Binding-site contacts:
Ligand atom CAQ contacts residue Y011 of chain 1.JA at 3.7 Å.
Ligand atom CAD contacts residue SER90 of chain 1.B at 3.9 Å.
Ligand atom CAR contacts residue SER90 of chain 1.B at 4.2 Å.
Ligand atom CAO contacts residue Y011 of chain 1.JA at 4.3 Å.
Ligand atom CAM contacts residue TYR199 of chain 1.B at 3.3 Å (hydrophobic).
Ligand atom OAG contacts residue LEU27 of chain 1.B at 4.3 Å.
Ligand atom OAG contacts residue THR28 of chain 1.B at 3.1 Å (h-bond).
Ligand atom OAW contacts residue ARG206 of chain 1.B at 4.4 Å.
Ligand atom CAK contacts residue Y011 of chain 1.JA at 3.8 Å.
Ligand atom CAY contacts residue THR28 of chain 1.B at 4.0 Å.
Ligand atom CAS contacts residue CYS87 of chain 1.B at 4.2 Å (hydrophobic).
Ligand atom CAC contacts residue ILE35 of chain 1.B at 3.9 Å (hydrophobic).
Ligand atom CAM contacts residue ARG206 of chain 1.B at 3.5 Å.
Ligand atom CAI contacts residue Y011 of chain 1.JA at 3.9 Å.
Ligand atom CAT contacts residue CYS87 of chain 1.B at 4.2 Å (hydrophobic).
Ligand atom CAU contacts residue ILE35 of chain 1.B at 4.1 Å (hydrophobic).
Ligand atom OAW contacts residue SER90 of chain 1.B at 4.5 Å.
Ligand atom CAP contacts residue Y011 of chain 1.JA at 4.0 Å.
Ligand atom OAG contacts residue ARG206 of chain 1.B at 3.9 Å.
Ligand atom CAS contacts residue ILE35 of chain 1.B at 4.5 Å (hydrophobic).
Ligand atom CAY contacts residue ARG206 of chain 1.B at 3.7 Å.

Sequence of chain 1.B:
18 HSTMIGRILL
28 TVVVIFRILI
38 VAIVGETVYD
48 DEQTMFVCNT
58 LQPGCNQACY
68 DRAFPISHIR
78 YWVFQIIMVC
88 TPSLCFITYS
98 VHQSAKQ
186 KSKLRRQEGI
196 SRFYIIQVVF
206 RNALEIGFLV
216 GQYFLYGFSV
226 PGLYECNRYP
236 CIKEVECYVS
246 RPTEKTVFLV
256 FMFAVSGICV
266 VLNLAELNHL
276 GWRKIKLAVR

This small molecule binds to this protein.
Small molecule (SMILES): CC(C)CCC[C@@H](C)[C@H]1CC[C@H]2[C@@H]3CC=C4C[C@@H](OC(=O)CCC(=O)O)CC[C@]4(C)[C@H]3CC[C@]12C